Sequence of chain 1.A:
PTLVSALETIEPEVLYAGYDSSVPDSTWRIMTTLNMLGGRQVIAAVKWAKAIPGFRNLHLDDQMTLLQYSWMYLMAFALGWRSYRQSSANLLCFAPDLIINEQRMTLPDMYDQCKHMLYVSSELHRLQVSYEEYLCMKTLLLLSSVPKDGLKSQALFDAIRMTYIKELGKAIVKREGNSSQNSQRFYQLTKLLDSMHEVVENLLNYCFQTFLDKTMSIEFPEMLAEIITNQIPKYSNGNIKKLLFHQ

Binding-site contacts:
Ligand atom C4 contacts residue MET85 of chain 2.B at 3.9 Å (hydrophobic).
Ligand atom O31 contacts residue TRP38 of chain 1.A at 3.3 Å.
Ligand atom C2 contacts residue ARG92 of chain 2.B at 3.8 Å.
Ligand atom C33 contacts residue MET127 of chain 2.B at 3.8 Å (hydrophobic).
Ligand atom O31 contacts residue CYS217 of chain 2.B at 3.8 Å.
Ligand atom C35 contacts residue MET85 of chain 2.B at 3.9 Å (hydrophobic).
Ligand atom O31 contacts residue TYR216 of chain 2.B at 3.5 Å.
Ligand atom C34 contacts residue LEU89 of chain 2.B at 3.8 Å (hydrophobic).
Ligand atom C20 contacts residue CYS217 of chain 2.B at 3.7 Å (hydrophobic).
Ligand atom O1 contacts residue PHE104 of chain 2.B at 3.5 Å (h-bond).
Ligand atom C3 contacts residue LEU47 of chain 2.B at 3.9 Å (hydrophobic).
Ligand atom C23 contacts residue TYR216 of chain 2.B at 3.9 Å (hydrophobic).
Ligand atom C30 contacts residue PHE104 of chain 2.B at 3.6 Å (hydrophobic).
Ligand atom C3 contacts residue GLN51 of chain 2.B at 4.0 Å.
Ligand atom C15 contacts residue VAL52 of chain 2.B at 3.7 Å (hydrophobic).
Ligand atom C29 contacts residue MET120 of chain 2.B at 3.8 Å (hydrophobic).
Ligand atom C36 contacts residue MET85 of chain 2.B at 4.0 Å (hydrophobic).
Ligand atom C3 contacts residue PHE104 of chain 2.B at 4.0 Å (hydrophobic).
Ligand atom C11 contacts residue ASN45 of chain 2.B at 3.9 Å.
Ligand atom C14 contacts residue ILE242 of chain 2.B at 3.7 Å (hydrophobic).
Ligand atom C16 contacts residue GLY48 of chain 2.B at 3.9 Å.
Ligand atom C15 contacts residue GLY48 of chain 2.B at 3.6 Å.
Ligand atom C20 contacts residue MET82 of chain 2.B at 3.9 Å (hydrophobic).
Ligand atom C28 contacts residue MET41 of chain 2.B at 3.9 Å (hydrophobic).
Ligand atom C10 contacts residue TRP38 of chain 1.A at 3.5 Å (hydrophobic).
Ligand atom C14 contacts residue ASN45 of chain 2.B at 3.7 Å.
Ligand atom C2 contacts residue GLN51 of chain 2.B at 3.5 Å.
Ligand atom C22 contacts residue LEU213 of chain 2.B at 4.0 Å (hydrophobic).
Ligand atom O1 contacts residue ARG92 of chain 2.B at 2.7 Å (salt-bridge).
Ligand atom C2 contacts residue PHE104 of chain 2.B at 4.0 Å (hydrophobic).
Ligand atom C17 contacts residue MET85 of chain 2.B at 3.6 Å (hydrophobic).
Ligand atom C11 contacts residue TRP38 of chain 1.A at 3.8 Å (hydrophobic).
Ligand atom O1 contacts residue GLN51 of chain 2.B at 2.7 Å (h-bond).
Ligand atom C14 contacts residue THR239 of chain 2.B at 3.7 Å.
Ligand atom C16 contacts residue MET85 of chain 2.B at 3.8 Å (hydrophobic).
Ligand atom C5 contacts residue MET85 of chain 2.B at 3.8 Å (hydrophobic).
Ligand atom C12 contacts residue GLY48 of chain 2.B at 3.8 Å.
Ligand atom C4 contacts residue GLY48 of chain 2.B at 3.9 Å.
Ligand atom C11 contacts residue GLY48 of chain 2.B at 3.9 Å.
Ligand atom C10 contacts residue LEU44 of chain 2.B at 3.6 Å (hydrophobic).

This small molecule binds to this protein.
Small molecule (SMILES): CN(C)c1ccc([C@H]2C[C@@]3(C)[C@@H](CC[C@@]3(O)C#CC(C)(C)C)[C@@H]3CCC4=CC(=O)CCC4=C32)cc1

Sequence of chain 2.B:
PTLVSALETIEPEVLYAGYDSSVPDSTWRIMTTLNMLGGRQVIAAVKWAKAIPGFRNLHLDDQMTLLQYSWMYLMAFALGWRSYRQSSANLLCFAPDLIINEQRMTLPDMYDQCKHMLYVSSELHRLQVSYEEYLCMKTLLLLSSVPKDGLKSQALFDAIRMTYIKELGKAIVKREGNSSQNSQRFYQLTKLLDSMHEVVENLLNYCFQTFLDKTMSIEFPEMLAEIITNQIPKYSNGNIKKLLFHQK